Sequence of chain 1.C:
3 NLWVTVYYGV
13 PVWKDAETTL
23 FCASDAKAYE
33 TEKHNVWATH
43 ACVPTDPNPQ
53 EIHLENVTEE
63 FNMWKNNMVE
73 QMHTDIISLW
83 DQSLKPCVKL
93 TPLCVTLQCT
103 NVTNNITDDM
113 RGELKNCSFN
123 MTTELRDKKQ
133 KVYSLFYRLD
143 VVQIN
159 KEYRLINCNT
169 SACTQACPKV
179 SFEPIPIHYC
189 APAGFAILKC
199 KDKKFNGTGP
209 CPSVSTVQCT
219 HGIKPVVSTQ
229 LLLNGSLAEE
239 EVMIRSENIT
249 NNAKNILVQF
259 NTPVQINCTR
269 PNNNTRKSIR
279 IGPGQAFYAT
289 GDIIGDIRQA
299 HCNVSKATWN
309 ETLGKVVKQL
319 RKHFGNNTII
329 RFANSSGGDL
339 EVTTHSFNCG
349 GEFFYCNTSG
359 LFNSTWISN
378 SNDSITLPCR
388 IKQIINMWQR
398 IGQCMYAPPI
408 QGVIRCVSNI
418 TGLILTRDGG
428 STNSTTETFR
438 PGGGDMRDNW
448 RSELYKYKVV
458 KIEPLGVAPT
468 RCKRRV

Binding-site contacts:
Ligand atom C3 contacts residue ASN324 of chain 1.C at 3.8 Å.
Ligand atom O5 contacts residue ASN324 of chain 1.C at 2.4 Å (h-bond).
Ligand atom C7 contacts residue ASN324 of chain 1.C at 3.1 Å.
Ligand atom N2 contacts residue ASN324 of chain 1.C at 2.9 Å (h-bond).
Ligand atom C4 contacts residue ASN324 of chain 1.C at 4.2 Å.
Ligand atom C2 contacts residue ASN324 of chain 1.C at 2.4 Å.
Ligand atom O6 contacts residue LYS316 of chain 1.C at 3.9 Å.
Ligand atom C8 contacts residue ASN324 of chain 1.C at 4.3 Å.
Ligand atom O7 contacts residue ASN324 of chain 1.C at 2.9 Å (h-bond).
Ligand atom C5 contacts residue ASN324 of chain 1.C at 3.7 Å.
Ligand atom C1 contacts residue ASN324 of chain 1.C at 1.4 Å.

The small molecule below binds the protein below.
Small molecule (SMILES): CC(=O)N[C@@H]1[C@@H](O)[C@H](O)[C@@H](CO)O[C@H]1O